This protein binds this small molecule.
Small molecule (SMILES): CC(=O)N[C@H]1[C@H](O[C@H]2[C@H](O)[C@@H](NC(C)=O)CO[C@@H]2CO)O[C@H](CO)[C@@H](O[C@@H]2O[C@H](CO[C@H]3O[C@H](CO)[C@@H](O)[C@H](O)[C@@H]3O)[C@@H](O)[C@H](O[C@H]3O[C@H](CO)[C@@H](O)[C@H](O)[C@@H]3O)[C@@H]2O)[C@@H]1O

Binding-site contacts:
Ligand atom C5 contacts residue NAG2 of chain 1.IB at 4.4 Å.
Ligand atom C5 contacts residue ASN355 of chain 1.H at 3.6 Å.
Ligand atom C1 contacts residue NAG1 of chain 1.IB at 4.2 Å.
Ligand atom O5 contacts residue ASN355 of chain 1.H at 2.3 Å (h-bond).
Ligand atom O5 contacts residue SER357 of chain 1.H at 3.7 Å.
Ligand atom C4 contacts residue NAG2 of chain 1.IB at 4.0 Å.
Ligand atom O6 contacts residue NAG2 of chain 1.IB at 3.3 Å (h-bond).
Ligand atom C7 contacts residue NAG1 of chain 1.KB at 3.6 Å.
Ligand atom C3 contacts residue BMA3 of chain 1.IB at 4.5 Å.
Ligand atom O4 contacts residue NAG2 of chain 1.IB at 4.2 Å.
Ligand atom O7 contacts residue NAG1 of chain 1.IB at 4.4 Å.
Ligand atom N2 contacts residue ASN355 of chain 1.H at 2.9 Å (h-bond).
Ligand atom C6 contacts residue BMA3 of chain 1.IB at 4.1 Å.
Ligand atom C6 contacts residue SER357 of chain 1.H at 4.3 Å.
Ligand atom C7 contacts residue ASN355 of chain 1.H at 3.9 Å.
Ligand atom C5 contacts residue SER357 of chain 1.H at 3.8 Å.
Ligand atom C4 contacts residue ASN355 of chain 1.H at 4.2 Å.
Ligand atom C8 contacts residue NAG1 of chain 1.IB at 3.8 Å.
Ligand atom C6 contacts residue NAG2 of chain 1.IB at 3.3 Å.
Ligand atom O2 contacts residue NAG2 of chain 1.KB at 3.9 Å.
Ligand atom C2 contacts residue NAG1 of chain 1.IB at 4.1 Å.
Ligand atom N2 contacts residue NAG1 of chain 1.KB at 4.4 Å.
Ligand atom C3 contacts residue NAG1 of chain 1.IB at 4.4 Å.
Ligand atom C6 contacts residue NAG1 of chain 1.KB at 4.0 Å.
Ligand atom O7 contacts residue ASN355 of chain 1.H at 4.5 Å.
Ligand atom C3 contacts residue ASN355 of chain 1.H at 3.8 Å.
Ligand atom O5 contacts residue NAG2 of chain 1.IB at 4.4 Å.
Ligand atom N2 contacts residue NAG1 of chain 1.IB at 3.2 Å (h-bond).
Ligand atom C7 contacts residue NAG1 of chain 1.IB at 4.0 Å.
Ligand atom O6 contacts residue BMA3 of chain 1.IB at 4.5 Å.
Ligand atom O3 contacts residue BMA3 of chain 1.IB at 4.4 Å.
Ligand atom C2 contacts residue ASN355 of chain 1.H at 2.4 Å.
Ligand atom C1 contacts residue SER357 of chain 1.H at 3.7 Å.
Ligand atom C8 contacts residue NAG1 of chain 1.KB at 3.7 Å.
Ligand atom C1 contacts residue ASN355 of chain 1.H at 1.4 Å.
Ligand atom O7 contacts residue NAG1 of chain 1.KB at 3.4 Å.

Sequence of chain 1.H:
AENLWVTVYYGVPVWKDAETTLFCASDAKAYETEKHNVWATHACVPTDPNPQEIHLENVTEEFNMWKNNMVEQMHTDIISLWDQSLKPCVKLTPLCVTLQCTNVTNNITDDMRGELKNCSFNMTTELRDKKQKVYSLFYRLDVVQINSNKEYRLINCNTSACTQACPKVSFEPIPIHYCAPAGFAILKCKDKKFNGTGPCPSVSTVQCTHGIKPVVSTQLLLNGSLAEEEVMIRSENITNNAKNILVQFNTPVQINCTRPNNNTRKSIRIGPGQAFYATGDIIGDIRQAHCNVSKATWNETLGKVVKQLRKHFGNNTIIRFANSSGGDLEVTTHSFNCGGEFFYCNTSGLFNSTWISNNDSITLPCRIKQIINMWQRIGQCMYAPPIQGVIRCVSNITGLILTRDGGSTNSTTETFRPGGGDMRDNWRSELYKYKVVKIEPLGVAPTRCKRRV